Sequence of chain 4.C:
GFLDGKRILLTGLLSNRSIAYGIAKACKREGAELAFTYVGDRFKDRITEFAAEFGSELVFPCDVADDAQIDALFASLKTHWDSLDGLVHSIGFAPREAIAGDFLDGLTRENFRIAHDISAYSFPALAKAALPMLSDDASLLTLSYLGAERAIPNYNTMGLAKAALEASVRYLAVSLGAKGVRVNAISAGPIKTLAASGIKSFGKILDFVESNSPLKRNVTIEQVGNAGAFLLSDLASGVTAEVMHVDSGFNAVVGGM

This small molecule binds to this protein.
Small molecule (SMILES): CCc1cc(O)c(Oc2cccnc2C)cc1F

Binding-site contacts:
Ligand atom CAO contacts residue MET159 of chain 4.C at 4.0 Å (hydrophobic).
Ligand atom NAK contacts residue MET159 of chain 4.C at 3.9 Å.
Ligand atom CAJ contacts residue ILE200 of chain 4.C at 3.8 Å (hydrophobic).
Ligand atom CAO contacts residue ALA95 of chain 4.C at 3.9 Å (hydrophobic).
Ligand atom CAF contacts residue ALA196 of chain 4.C at 3.7 Å (hydrophobic).
Ligand atom CAG contacts residue ALA196 of chain 4.C at 3.3 Å (hydrophobic).
Ligand atom OAD contacts residue ALA196 of chain 4.C at 3.9 Å.
Ligand atom NAK contacts residue PHE94 of chain 4.C at 3.7 Å.
Ligand atom CAN contacts residue ILE200 of chain 4.C at 3.9 Å (hydrophobic).
Ligand atom OAA contacts residue TYR156 of chain 4.C at 2.5 Å (h-bond).
Ligand atom CAP contacts residue NAD1 of chain 4.H at 3.3 Å.
Ligand atom CAN contacts residue ILE100 of chain 4.C at 3.8 Å (hydrophobic).
Ligand atom CAC contacts residue NAD1 of chain 4.H at 3.5 Å.
Ligand atom CAP contacts residue TYR146 of chain 4.C at 3.7 Å (hydrophobic).
Ligand atom CAB contacts residue NAD1 of chain 4.H at 3.4 Å.
Ligand atom CAL contacts residue NAD1 of chain 4.H at 3.3 Å.
Ligand atom CAE contacts residue ALA196 of chain 4.C at 4.0 Å (hydrophobic).
Ligand atom FAQ contacts residue ALA197 of chain 4.C at 3.1 Å.
Ligand atom CAG contacts residue NAD1 of chain 4.H at 3.9 Å.
Ligand atom CAE contacts residue NAD1 of chain 4.H at 3.6 Å.
Ligand atom CAI contacts residue NAD1 of chain 4.H at 3.7 Å.
Ligand atom CAI contacts residue ALA197 of chain 4.C at 4.0 Å (hydrophobic).
Ligand atom CAH contacts residue TYR146 of chain 4.C at 3.8 Å (hydrophobic).
Ligand atom OAA contacts residue NAD1 of chain 4.H at 2.5 Å (h-bond).
Ligand atom CAF contacts residue NAD1 of chain 4.H at 4.0 Å.
Ligand atom CAB contacts residue TYR156 of chain 4.C at 3.5 Å (hydrophobic).
Ligand atom FAQ contacts residue ILE200 of chain 4.C at 4.0 Å.
Ligand atom CAM contacts residue NAD1 of chain 4.H at 3.2 Å.
Ligand atom CAF contacts residue MET159 of chain 4.C at 4.0 Å (hydrophobic).
Ligand atom FAQ contacts residue NAD1 of chain 4.H at 3.0 Å.
Ligand atom CAG contacts residue GLY93 of chain 4.C at 3.4 Å.
Ligand atom CAN contacts residue MET159 of chain 4.C at 3.8 Å (hydrophobic).
Ligand atom CAH contacts residue NAD1 of chain 4.H at 3.5 Å.
Ligand atom CAH contacts residue TYR156 of chain 4.C at 3.3 Å (hydrophobic).
Ligand atom CAR contacts residue TYR146 of chain 4.C at 3.4 Å (hydrophobic).
Ligand atom CAO contacts residue ILE100 of chain 4.C at 3.8 Å (hydrophobic).
Ligand atom OAD contacts residue NAD1 of chain 4.H at 3.0 Å (h-bond).
Ligand atom OAA contacts residue LYS163 of chain 4.C at 3.5 Å.
Ligand atom NAK contacts residue GLY93 of chain 4.C at 3.9 Å.
Ligand atom FAQ contacts residue PHE203 of chain 4.C at 3.0 Å.